Binding-site contacts:
Ligand atom CD2 contacts residue LEU1129 of chain 7.NA at 4.2 Å (hydrophobic).
Ligand atom CD1 contacts residue THR1121 of chain 7.NA at 3.0 Å.
Ligand atom CZ contacts residue ASP182 of chain 7.MB at 3.4 Å.
Ligand atom CG2 contacts residue GLN1063 of chain 7.NA at 3.3 Å.
Ligand atom C contacts residue GLN1063 of chain 7.NA at 3.9 Å.
Ligand atom CE1 contacts residue THR1121 of chain 7.NA at 3.9 Å.
Ligand atom CD2 contacts residue GLN1063 of chain 7.NA at 3.6 Å.
Ligand atom O contacts residue VAL1202 of chain 7.NA at 3.2 Å.
Ligand atom CD2 contacts residue THR1121 of chain 7.NA at 4.3 Å.
Ligand atom OH contacts residue GLN1063 of chain 7.NA at 3.7 Å.
Ligand atom SD contacts residue ASN1072 of chain 7.NA at 3.7 Å.
Ligand atom CA contacts residue GLN1063 of chain 7.NA at 4.3 Å.
Ligand atom CG contacts residue ASN1072 of chain 7.NA at 4.2 Å.
Ligand atom O contacts residue GLN1063 of chain 7.NA at 2.9 Å (h-bond).
Ligand atom CE2 contacts residue ASP182 of chain 7.MB at 4.2 Å.
Ligand atom CE1 contacts residue ASP182 of chain 7.MB at 4.0 Å.
Ligand atom CD1 contacts residue ASN1122 of chain 7.NA at 4.3 Å.
Ligand atom CZ contacts residue ASN1072 of chain 7.NA at 3.5 Å.
Ligand atom CG contacts residue HIS1126 of chain 7.NA at 4.3 Å.
Ligand atom C contacts residue HIS1126 of chain 7.NA at 4.0 Å.
Ligand atom CD1 contacts residue PHE1125 of chain 7.NA at 3.6 Å (hydrophobic).
Ligand atom CD2 contacts residue HIS1126 of chain 7.NA at 3.4 Å.
Ligand atom OH contacts residue ASP182 of chain 7.MB at 2.3 Å (salt-bridge).
Ligand atom CD1 contacts residue ASN1072 of chain 7.NA at 4.0 Å.
Ligand atom O contacts residue HIS1126 of chain 7.NA at 3.3 Å (h-bond).
Ligand atom CZ contacts residue GLN1063 of chain 7.NA at 4.1 Å.
Ligand atom CE1 contacts residue ASN1072 of chain 7.NA at 3.3 Å.
Ligand atom CG contacts residue GLN1063 of chain 7.NA at 4.3 Å.
Ligand atom OH contacts residue HIS1068 of chain 7.NA at 3.8 Å.
Ligand atom CE2 contacts residue GLN1063 of chain 7.NA at 3.3 Å.
Ligand atom C contacts residue VAL1202 of chain 7.NA at 4.2 Å (hydrophobic).
Ligand atom CD1 contacts residue GLN1063 of chain 7.NA at 3.8 Å.
Ligand atom OH contacts residue ASN1072 of chain 7.NA at 3.1 Å (h-bond).
Ligand atom CA contacts residue HIS1126 of chain 7.NA at 4.3 Å.
Ligand atom CD2 contacts residue ALA1120 of chain 7.NA at 3.5 Å (hydrophobic).
Ligand atom CG contacts residue THR1121 of chain 7.NA at 3.3 Å.
Ligand atom O contacts residue THR1121 of chain 7.NA at 4.0 Å.
Ligand atom CB contacts residue THR1121 of chain 7.NA at 3.3 Å.
Ligand atom CD2 contacts residue PHE1125 of chain 7.NA at 4.2 Å (hydrophobic).
Ligand atom CD2 contacts residue THR1121 of chain 7.NA at 4.0 Å.

Sequence of chain 7.MB:
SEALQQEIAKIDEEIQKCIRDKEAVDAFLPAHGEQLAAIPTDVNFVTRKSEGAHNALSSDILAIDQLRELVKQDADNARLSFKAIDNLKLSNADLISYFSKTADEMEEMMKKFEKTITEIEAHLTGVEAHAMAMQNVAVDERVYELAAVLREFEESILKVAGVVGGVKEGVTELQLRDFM

The small molecule below binds the protein below.
Small molecule (SMILES): CC[C@H](C)[C@H](N)C(=O)N[C@@H](CC(C)C)C(=O)N1CCC[C@H]1C(=O)N[C@@H](CCSC)C(=O)N[C@@H](Cc1ccc(O)cc1)C(=O)N[C@@H](CCCCN)C(=O)N[C@@H](CC(C)C)C(=O)N[C@@H](CO)C(=O)N1CCC[C@H]1C=O

Sequence of chain 7.NA:
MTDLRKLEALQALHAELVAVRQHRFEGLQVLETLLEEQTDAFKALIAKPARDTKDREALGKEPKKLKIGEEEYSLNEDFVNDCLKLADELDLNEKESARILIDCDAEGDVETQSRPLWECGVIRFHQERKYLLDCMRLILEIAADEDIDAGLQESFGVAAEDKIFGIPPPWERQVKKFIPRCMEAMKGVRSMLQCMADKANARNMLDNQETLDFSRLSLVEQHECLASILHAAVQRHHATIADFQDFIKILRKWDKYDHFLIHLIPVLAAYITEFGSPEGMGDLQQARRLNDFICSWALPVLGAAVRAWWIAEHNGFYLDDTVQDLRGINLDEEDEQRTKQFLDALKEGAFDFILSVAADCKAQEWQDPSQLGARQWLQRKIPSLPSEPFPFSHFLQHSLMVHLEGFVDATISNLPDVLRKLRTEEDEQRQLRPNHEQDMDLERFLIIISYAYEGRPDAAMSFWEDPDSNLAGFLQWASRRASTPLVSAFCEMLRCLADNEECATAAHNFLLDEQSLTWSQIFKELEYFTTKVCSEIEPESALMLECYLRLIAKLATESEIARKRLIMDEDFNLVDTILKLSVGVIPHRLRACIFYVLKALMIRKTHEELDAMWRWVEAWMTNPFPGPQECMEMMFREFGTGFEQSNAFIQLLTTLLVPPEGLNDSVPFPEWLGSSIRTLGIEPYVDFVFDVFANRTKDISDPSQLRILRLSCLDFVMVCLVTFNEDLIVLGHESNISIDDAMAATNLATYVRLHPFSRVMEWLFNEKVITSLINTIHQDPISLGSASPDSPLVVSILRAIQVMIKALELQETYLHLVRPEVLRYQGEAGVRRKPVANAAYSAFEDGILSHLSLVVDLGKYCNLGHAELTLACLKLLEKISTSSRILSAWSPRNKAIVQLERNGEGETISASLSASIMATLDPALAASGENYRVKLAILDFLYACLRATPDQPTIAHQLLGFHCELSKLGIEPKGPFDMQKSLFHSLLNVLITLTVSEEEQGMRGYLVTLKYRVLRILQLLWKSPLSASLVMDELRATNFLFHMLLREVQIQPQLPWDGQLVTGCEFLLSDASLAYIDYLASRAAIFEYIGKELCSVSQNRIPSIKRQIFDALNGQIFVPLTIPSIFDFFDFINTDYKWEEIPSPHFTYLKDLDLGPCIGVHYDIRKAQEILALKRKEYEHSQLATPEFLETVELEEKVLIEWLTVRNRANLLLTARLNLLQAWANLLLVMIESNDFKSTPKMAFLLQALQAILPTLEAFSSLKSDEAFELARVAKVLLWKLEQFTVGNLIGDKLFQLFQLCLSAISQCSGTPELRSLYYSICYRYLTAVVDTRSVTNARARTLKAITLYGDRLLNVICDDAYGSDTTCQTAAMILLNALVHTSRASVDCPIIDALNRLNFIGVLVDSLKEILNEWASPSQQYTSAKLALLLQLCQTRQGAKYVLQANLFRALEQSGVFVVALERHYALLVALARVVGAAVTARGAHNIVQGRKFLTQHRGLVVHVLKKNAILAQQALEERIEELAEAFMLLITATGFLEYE